Sequence of chain 1.C:
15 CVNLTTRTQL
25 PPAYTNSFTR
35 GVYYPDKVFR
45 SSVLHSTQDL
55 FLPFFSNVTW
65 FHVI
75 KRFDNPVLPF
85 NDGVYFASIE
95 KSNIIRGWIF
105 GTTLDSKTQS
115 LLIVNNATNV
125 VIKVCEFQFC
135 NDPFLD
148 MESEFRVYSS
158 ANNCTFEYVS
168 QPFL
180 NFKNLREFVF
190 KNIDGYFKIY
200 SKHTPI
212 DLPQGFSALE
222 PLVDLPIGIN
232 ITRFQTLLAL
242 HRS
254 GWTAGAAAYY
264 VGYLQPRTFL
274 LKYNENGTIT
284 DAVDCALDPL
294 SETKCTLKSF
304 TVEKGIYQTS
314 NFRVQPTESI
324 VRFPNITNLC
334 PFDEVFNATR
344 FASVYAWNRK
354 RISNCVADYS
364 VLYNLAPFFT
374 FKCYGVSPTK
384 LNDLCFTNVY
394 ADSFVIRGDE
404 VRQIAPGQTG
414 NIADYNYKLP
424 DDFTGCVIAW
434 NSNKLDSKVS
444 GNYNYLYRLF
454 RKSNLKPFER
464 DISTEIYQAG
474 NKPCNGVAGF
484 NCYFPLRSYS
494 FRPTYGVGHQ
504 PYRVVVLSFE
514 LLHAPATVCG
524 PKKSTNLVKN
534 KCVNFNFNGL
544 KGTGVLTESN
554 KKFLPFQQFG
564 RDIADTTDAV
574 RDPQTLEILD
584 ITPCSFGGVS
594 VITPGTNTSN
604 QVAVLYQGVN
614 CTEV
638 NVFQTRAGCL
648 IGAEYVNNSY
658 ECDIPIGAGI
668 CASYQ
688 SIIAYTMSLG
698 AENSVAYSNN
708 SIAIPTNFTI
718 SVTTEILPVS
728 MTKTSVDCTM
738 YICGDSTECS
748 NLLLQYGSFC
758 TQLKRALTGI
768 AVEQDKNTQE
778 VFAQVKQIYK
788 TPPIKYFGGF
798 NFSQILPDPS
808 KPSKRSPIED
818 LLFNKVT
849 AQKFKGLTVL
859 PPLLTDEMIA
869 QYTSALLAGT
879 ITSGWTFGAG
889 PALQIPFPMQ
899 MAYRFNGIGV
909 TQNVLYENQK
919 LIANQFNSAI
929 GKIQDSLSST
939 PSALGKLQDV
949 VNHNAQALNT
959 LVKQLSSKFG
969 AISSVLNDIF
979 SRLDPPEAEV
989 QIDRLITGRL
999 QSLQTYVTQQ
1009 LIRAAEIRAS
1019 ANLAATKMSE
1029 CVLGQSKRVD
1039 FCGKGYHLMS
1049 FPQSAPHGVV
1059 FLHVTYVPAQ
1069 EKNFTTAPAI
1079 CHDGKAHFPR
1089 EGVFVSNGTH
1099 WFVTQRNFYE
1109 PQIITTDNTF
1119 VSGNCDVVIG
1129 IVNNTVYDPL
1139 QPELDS

Sequence of chain 1.B:
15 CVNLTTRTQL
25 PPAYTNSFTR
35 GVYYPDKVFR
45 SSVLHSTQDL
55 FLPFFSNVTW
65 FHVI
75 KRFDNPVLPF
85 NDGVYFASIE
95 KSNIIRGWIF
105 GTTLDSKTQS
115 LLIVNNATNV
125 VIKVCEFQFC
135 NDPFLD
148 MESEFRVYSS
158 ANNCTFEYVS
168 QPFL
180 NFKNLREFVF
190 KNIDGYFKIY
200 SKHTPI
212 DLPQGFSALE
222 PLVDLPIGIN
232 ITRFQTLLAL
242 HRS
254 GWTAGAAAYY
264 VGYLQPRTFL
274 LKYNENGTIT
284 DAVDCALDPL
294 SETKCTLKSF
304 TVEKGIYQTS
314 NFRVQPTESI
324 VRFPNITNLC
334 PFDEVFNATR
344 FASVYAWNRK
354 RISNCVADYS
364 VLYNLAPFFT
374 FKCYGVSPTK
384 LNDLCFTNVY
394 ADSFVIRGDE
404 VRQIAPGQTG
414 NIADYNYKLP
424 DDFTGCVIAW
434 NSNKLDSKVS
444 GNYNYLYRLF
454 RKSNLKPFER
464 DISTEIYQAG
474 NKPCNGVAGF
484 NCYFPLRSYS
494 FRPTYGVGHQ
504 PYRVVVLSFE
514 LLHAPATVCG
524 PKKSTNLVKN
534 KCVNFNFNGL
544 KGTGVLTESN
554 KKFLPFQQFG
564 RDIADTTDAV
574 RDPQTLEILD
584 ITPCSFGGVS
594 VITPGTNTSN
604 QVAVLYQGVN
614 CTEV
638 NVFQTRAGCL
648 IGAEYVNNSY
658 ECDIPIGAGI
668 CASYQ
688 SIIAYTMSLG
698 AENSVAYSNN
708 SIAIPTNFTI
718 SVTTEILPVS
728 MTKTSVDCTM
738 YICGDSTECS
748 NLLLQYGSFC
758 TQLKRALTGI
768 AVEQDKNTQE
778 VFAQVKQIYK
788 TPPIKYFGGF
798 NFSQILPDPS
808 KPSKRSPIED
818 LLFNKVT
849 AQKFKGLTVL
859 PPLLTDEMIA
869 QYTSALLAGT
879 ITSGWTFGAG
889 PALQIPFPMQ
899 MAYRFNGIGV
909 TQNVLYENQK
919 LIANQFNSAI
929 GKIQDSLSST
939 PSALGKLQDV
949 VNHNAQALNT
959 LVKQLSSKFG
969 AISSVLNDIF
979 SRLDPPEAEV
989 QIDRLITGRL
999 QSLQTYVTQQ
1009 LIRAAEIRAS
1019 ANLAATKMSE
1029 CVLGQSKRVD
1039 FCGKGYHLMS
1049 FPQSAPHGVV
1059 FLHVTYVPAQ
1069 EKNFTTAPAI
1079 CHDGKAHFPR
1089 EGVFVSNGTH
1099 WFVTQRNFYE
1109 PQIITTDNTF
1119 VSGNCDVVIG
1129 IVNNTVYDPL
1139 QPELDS

Binding-site contacts:
Ligand atom O6 contacts residue ILE791 of chain 1.B at 4.0 Å.
Ligand atom C6 contacts residue ILE791 of chain 1.B at 4.4 Å (hydrophobic).
Ligand atom C5 contacts residue ASN706 of chain 1.C at 3.6 Å.
Ligand atom O5 contacts residue ASN706 of chain 1.C at 2.3 Å (h-bond).
Ligand atom C7 contacts residue ASN706 of chain 1.C at 3.1 Å.
Ligand atom C3 contacts residue ASN706 of chain 1.C at 3.8 Å.
Ligand atom O7 contacts residue TYR793 of chain 1.B at 4.0 Å.
Ligand atom C2 contacts residue ASN706 of chain 1.C at 2.5 Å.
Ligand atom N2 contacts residue ASN706 of chain 1.C at 2.9 Å (h-bond).
Ligand atom C4 contacts residue ASN706 of chain 1.C at 4.2 Å.
Ligand atom O7 contacts residue ASN706 of chain 1.C at 2.8 Å (h-bond).
Ligand atom C8 contacts residue ASN706 of chain 1.C at 4.3 Å.
Ligand atom C2 contacts residue TYR793 of chain 1.B at 4.4 Å (hydrophobic).
Ligand atom C1 contacts residue ASN706 of chain 1.C at 1.4 Å.
Ligand atom O5 contacts residue TYR793 of chain 1.B at 4.4 Å.

The protein below binds the small molecule below.
Small molecule (SMILES): CC(=O)N[C@@H]1[C@@H](O)[C@H](O)[C@@H](CO)O[C@H]1O